Binding-site contacts:
Ligand atom O contacts residue HIS146 of chain 1.A at 3.7 Å.
Ligand atom C2 contacts residue ALA113 of chain 1.A at 3.8 Å (hydrophobic).
Ligand atom C1 contacts residue PHE114 of chain 1.A at 3.9 Å (hydrophobic).
Ligand atom O1 contacts residue HIS142 of chain 1.A at 3.3 Å (h-bond).
Ligand atom C5 contacts residue ZN1 of chain 1.B at 2.6 Å.
Ligand atom O contacts residue ZN1 of chain 1.B at 2.0 Å.
Ligand atom C5 contacts residue HIS146 of chain 1.A at 3.9 Å.
Ligand atom C5 contacts residue HIS142 of chain 1.A at 3.8 Å.
Ligand atom C2 contacts residue PHE114 of chain 1.A at 3.8 Å (hydrophobic).
Ligand atom C5 contacts residue GLU166 of chain 1.A at 3.9 Å.
Ligand atom C3 contacts residue ALA113 of chain 1.A at 3.8 Å (hydrophobic).
Ligand atom O contacts residue HIS142 of chain 1.A at 3.5 Å (h-bond).
Ligand atom C2 contacts residue ASN112 of chain 1.A at 3.7 Å.
Ligand atom O contacts residue HIS231 of chain 1.A at 2.9 Å (h-bond).
Ligand atom O contacts residue DMS1 of chain 1.G at 3.6 Å (h-bond).
Ligand atom C5 contacts residue HIS231 of chain 1.A at 3.9 Å.
Ligand atom O contacts residue TYR157 of chain 1.A at 3.4 Å (h-bond).
Ligand atom N contacts residue DMS1 of chain 1.G at 3.7 Å.
Ligand atom C contacts residue TYR110 of chain 1.A at 3.5 Å (hydrophobic).
Ligand atom N contacts residue ASN112 of chain 1.A at 4.0 Å.
Ligand atom O1 contacts residue ALA113 of chain 1.A at 3.9 Å.
Ligand atom C4 contacts residue HIS231 of chain 1.A at 3.9 Å.
Ligand atom C3 contacts residue ASN112 of chain 1.A at 3.9 Å.
Ligand atom O1 contacts residue GLU143 of chain 1.A at 2.5 Å (salt-bridge).
Ligand atom O1 contacts residue HIS146 of chain 1.A at 3.2 Å (h-bond).
Ligand atom C3 contacts residue PHE114 of chain 1.A at 4.0 Å (hydrophobic).
Ligand atom C contacts residue PHE114 of chain 1.A at 4.0 Å (hydrophobic).
Ligand atom C5 contacts residue DMS1 of chain 1.G at 3.4 Å.
Ligand atom O1 contacts residue DMS1 of chain 1.G at 3.5 Å (h-bond).
Ligand atom N contacts residue ALA113 of chain 1.A at 2.8 Å (h-bond).
Ligand atom C5 contacts residue GLU143 of chain 1.A at 3.7 Å.
Ligand atom C4 contacts residue ASN112 of chain 1.A at 3.4 Å.
Ligand atom O contacts residue GLU166 of chain 1.A at 2.9 Å (salt-bridge).
Ligand atom N contacts residue PHE114 of chain 1.A at 4.1 Å.
Ligand atom N contacts residue ZN1 of chain 1.B at 3.9 Å.
Ligand atom C5 contacts residue ALA113 of chain 1.A at 3.8 Å (hydrophobic).
Ligand atom O1 contacts residue ZN1 of chain 1.B at 2.5 Å.
Ligand atom C4 contacts residue ALA113 of chain 1.A at 3.5 Å (hydrophobic).
Ligand atom C6 contacts residue TYR157 of chain 1.A at 3.2 Å (hydrophobic).
Ligand atom N contacts residue GLU143 of chain 1.A at 4.0 Å.

The protein below binds the small molecule below.
Small molecule (SMILES): Cc1cc(CNC(=O)O)n(C)n1

Sequence of chain 1.A:
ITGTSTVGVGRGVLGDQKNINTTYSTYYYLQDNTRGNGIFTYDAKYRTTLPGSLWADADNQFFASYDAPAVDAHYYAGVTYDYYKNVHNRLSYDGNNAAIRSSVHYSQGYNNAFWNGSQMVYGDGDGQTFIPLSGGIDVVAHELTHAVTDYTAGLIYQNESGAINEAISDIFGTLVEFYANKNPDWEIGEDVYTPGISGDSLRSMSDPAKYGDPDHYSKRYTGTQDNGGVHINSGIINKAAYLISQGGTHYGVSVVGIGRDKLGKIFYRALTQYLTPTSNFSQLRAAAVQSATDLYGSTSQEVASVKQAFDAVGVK